Sequence of chain 2.A:
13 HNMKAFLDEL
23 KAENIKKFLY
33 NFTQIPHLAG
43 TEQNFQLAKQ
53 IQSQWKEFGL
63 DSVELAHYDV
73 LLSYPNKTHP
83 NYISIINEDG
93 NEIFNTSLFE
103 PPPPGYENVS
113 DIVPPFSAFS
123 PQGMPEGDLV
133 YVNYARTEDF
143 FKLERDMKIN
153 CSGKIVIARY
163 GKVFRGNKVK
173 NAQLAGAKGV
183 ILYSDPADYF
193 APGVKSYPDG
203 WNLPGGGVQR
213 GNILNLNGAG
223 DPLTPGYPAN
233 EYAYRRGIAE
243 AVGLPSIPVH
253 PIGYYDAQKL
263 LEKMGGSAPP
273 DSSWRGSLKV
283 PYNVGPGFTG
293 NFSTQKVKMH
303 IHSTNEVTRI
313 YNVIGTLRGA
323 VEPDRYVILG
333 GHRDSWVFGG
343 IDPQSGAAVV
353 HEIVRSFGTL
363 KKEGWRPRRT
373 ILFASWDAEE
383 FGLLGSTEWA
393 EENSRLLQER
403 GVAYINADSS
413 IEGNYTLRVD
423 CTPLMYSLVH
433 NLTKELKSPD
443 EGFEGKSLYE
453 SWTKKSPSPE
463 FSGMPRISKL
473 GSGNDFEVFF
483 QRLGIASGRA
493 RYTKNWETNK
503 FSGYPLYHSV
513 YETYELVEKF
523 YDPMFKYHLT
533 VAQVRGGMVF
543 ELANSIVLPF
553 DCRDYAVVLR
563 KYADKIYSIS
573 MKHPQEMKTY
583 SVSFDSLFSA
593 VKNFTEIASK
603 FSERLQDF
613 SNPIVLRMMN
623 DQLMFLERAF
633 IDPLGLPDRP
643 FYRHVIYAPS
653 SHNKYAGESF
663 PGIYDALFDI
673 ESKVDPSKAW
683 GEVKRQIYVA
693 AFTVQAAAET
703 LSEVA

Sequence of chain 1.A:
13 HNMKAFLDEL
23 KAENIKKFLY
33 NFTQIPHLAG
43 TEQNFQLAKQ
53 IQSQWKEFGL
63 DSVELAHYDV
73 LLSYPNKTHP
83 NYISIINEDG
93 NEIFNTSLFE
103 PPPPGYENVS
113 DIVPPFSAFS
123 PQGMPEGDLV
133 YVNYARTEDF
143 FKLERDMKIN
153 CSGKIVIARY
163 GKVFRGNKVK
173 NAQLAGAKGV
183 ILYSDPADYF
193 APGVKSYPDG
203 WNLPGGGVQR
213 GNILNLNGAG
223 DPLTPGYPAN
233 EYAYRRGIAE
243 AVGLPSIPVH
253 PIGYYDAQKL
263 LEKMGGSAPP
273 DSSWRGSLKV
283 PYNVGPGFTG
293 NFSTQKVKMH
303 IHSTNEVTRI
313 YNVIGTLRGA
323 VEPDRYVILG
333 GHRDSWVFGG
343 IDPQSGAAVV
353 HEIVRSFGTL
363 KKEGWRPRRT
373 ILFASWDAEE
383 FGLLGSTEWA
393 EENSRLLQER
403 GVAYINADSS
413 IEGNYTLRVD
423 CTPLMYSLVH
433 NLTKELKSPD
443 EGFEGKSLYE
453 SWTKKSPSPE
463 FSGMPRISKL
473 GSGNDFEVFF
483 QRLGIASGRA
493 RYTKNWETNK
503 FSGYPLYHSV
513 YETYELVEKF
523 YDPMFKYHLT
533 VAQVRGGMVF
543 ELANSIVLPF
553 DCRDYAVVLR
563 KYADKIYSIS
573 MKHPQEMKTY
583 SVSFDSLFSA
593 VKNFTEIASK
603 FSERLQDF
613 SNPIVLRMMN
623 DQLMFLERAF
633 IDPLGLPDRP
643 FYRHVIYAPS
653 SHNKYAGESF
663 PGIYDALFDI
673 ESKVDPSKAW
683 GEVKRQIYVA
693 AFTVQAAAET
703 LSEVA

The protein below binds the small molecule below.
Small molecule (SMILES): CC(=O)N[C@H]1[C@H](O[C@H]2[C@H](O)[C@@H](NC(C)=O)CO[C@@H]2CO)O[C@H](CO)[C@@H](O[C@@H]2O[C@H](CO[C@H]3O[C@H](CO)[C@@H](O)[C@H](O)[C@@H]3O)[C@@H](O)[C@H](O[C@H]3O[C@H](CO)[C@@H](O)[C@H](O)[C@@H]3O)[C@@H]2O)[C@@H]1O

Binding-site contacts:
Ligand atom C7 contacts residue ASN595 of chain 1.A at 3.8 Å.
Ligand atom N2 contacts residue SER591 of chain 1.A at 2.9 Å (h-bond).
Ligand atom C8 contacts residue ALA592 of chain 1.A at 3.9 Å (hydrophobic).
Ligand atom O7 contacts residue GLN697 of chain 1.A at 3.3 Å.
Ligand atom O4 contacts residue ARG311 of chain 2.A at 4.0 Å.
Ligand atom C2 contacts residue ASN595 of chain 1.A at 2.4 Å.
Ligand atom O3 contacts residue ARG311 of chain 2.A at 3.0 Å (salt-bridge).
Ligand atom C3 contacts residue ARG311 of chain 2.A at 3.6 Å.
Ligand atom N2 contacts residue GLN697 of chain 1.A at 3.6 Å (h-bond).
Ligand atom C3 contacts residue GLU233 of chain 2.A at 4.0 Å.
Ligand atom O5 contacts residue ASN595 of chain 1.A at 2.2 Å (h-bond).
Ligand atom C1 contacts residue GLN697 of chain 1.A at 3.9 Å.
Ligand atom C8 contacts residue SER591 of chain 1.A at 3.9 Å.
Ligand atom C8 contacts residue SER588 of chain 1.A at 3.5 Å.
Ligand atom C2 contacts residue GLN697 of chain 1.A at 3.7 Å.
Ligand atom C1 contacts residue ARG311 of chain 2.A at 4.0 Å.
Ligand atom C8 contacts residue TYR234 of chain 2.A at 3.6 Å (hydrophobic).
Ligand atom C7 contacts residue SER591 of chain 1.A at 3.9 Å.
Ligand atom C7 contacts residue GLN697 of chain 1.A at 3.4 Å.
Ligand atom C3 contacts residue ASN595 of chain 1.A at 3.7 Å.
Ligand atom C4 contacts residue ARG311 of chain 2.A at 3.5 Å.
Ligand atom O2 contacts residue GLU233 of chain 2.A at 2.5 Å (salt-bridge).
Ligand atom C5 contacts residue GLU233 of chain 2.A at 3.7 Å.
Ligand atom C4 contacts residue GLU233 of chain 2.A at 3.5 Å.
Ligand atom O2 contacts residue ARG311 of chain 2.A at 3.3 Å (salt-bridge).
Ligand atom C6 contacts residue LEU67 of chain 2.A at 3.4 Å (hydrophobic).
Ligand atom C2 contacts residue ARG311 of chain 2.A at 3.8 Å.
Ligand atom C1 contacts residue SER591 of chain 1.A at 3.6 Å.
Ligand atom C5 contacts residue ASN595 of chain 1.A at 3.6 Å.
Ligand atom C2 contacts residue SER591 of chain 1.A at 3.6 Å.
Ligand atom C3 contacts residue ARG311 of chain 2.A at 3.8 Å.
Ligand atom O5 contacts residue HIS69 of chain 2.A at 3.5 Å.
Ligand atom O6 contacts residue LEU67 of chain 2.A at 2.5 Å (h-bond).
Ligand atom O4 contacts residue GLU233 of chain 2.A at 2.5 Å (salt-bridge).
Ligand atom N2 contacts residue ASN595 of chain 1.A at 2.9 Å (h-bond).
Ligand atom O3 contacts residue GLU233 of chain 2.A at 3.7 Å.
Ligand atom C1 contacts residue ASN595 of chain 1.A at 1.4 Å.
Ligand atom O2 contacts residue HIS69 of chain 2.A at 3.0 Å (h-bond).
Ligand atom C2 contacts residue GLU233 of chain 2.A at 3.4 Å.
Ligand atom O6 contacts residue GLU233 of chain 2.A at 3.5 Å.